Sequence of chain 1.J:
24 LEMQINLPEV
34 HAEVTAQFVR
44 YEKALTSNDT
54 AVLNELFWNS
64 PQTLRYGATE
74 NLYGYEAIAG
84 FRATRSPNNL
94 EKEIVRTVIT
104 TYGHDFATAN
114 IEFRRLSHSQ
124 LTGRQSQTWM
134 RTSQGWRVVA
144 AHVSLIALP

Binding-site contacts:
Ligand atom CAB contacts residue ARG88 of chain 1.J at 4.4 Å.
Ligand atom CAD contacts residue LYS95 of chain 1.J at 3.9 Å.
Ligand atom OAJ contacts residue ARG85 of chain 1.J at 3.8 Å.
Ligand atom OAF contacts residue PHE116 of chain 1.J at 3.4 Å.
Ligand atom CAD contacts residue LEU48 of chain 1.J at 4.3 Å (hydrophobic).
Ligand atom CAB contacts residue TYR44 of chain 1.J at 3.0 Å (hydrophobic).
Ligand atom CAD contacts residue ARG88 of chain 1.J at 3.6 Å.
Ligand atom CAB contacts residue VAL146 of chain 1.J at 4.3 Å (hydrophobic).
Ligand atom OAI contacts residue LEU48 of chain 1.J at 3.8 Å.
Ligand atom CAC contacts residue LEU48 of chain 1.J at 4.2 Å (hydrophobic).
Ligand atom CAE contacts residue ARG118 of chain 1.J at 3.3 Å.
Ligand atom OAH contacts residue ARG88 of chain 1.J at 3.3 Å (salt-bridge).
Ligand atom CAE contacts residue LYS95 of chain 1.J at 4.0 Å.
Ligand atom CAA contacts residue LEU48 of chain 1.J at 3.1 Å (hydrophobic).
Ligand atom OAJ contacts residue TYR44 of chain 1.J at 3.4 Å (h-bond).
Ligand atom CAC contacts residue ARG68 of chain 1.J at 3.9 Å.
Ligand atom CAA contacts residue TYR44 of chain 1.J at 3.9 Å (hydrophobic).
Ligand atom OAJ contacts residue ARG88 of chain 1.J at 4.3 Å.
Ligand atom CAB contacts residue LEU48 of chain 1.J at 3.8 Å (hydrophobic).
Ligand atom CAA contacts residue ARG68 of chain 1.J at 3.8 Å.
Ligand atom OAF contacts residue VAL146 of chain 1.J at 4.1 Å.
Ligand atom OAF contacts residue ARG118 of chain 1.J at 3.7 Å.
Ligand atom CAA contacts residue ARG88 of chain 1.J at 3.3 Å.
Ligand atom CAA contacts residue ARG85 of chain 1.J at 4.0 Å.
Ligand atom OAF contacts residue LYS95 of chain 1.J at 3.4 Å (salt-bridge).
Ligand atom CAB contacts residue ARG68 of chain 1.J at 3.5 Å.
Ligand atom OAH contacts residue ARG68 of chain 1.J at 3.2 Å (salt-bridge).
Ligand atom OAJ contacts residue ARG68 of chain 1.J at 2.4 Å (salt-bridge).
Ligand atom OAJ contacts residue VAL146 of chain 1.J at 4.0 Å.
Ligand atom CAC contacts residue ARG88 of chain 1.J at 3.3 Å.
Ligand atom OAG contacts residue ARG118 of chain 1.J at 2.9 Å (salt-bridge).
Ligand atom OAI contacts residue TYR44 of chain 1.J at 2.6 Å (h-bond).
Ligand atom CAB contacts residue ARG85 of chain 1.J at 4.0 Å.
Ligand atom CAB contacts residue GLN128 of chain 1.J at 3.6 Å.
Ligand atom OAI contacts residue GLN128 of chain 1.J at 2.6 Å (h-bond).
Ligand atom OAH contacts residue VAL146 of chain 1.J at 4.2 Å.
Ligand atom OAG contacts residue ARG88 of chain 1.J at 3.6 Å (salt-bridge).
Ligand atom CAD contacts residue ARG118 of chain 1.J at 4.3 Å.
Ligand atom OAI contacts residue VAL146 of chain 1.J at 4.3 Å.
Ligand atom CAE contacts residue ARG88 of chain 1.J at 4.2 Å.

A protein and the small-molecule ligand that binds it are described below.
Small molecule (SMILES): O=C(O)CC(=O)CC(=O)O